Binding-site contacts:
Ligand atom C26 contacts residue GLU324 of chain 1.A at 3.5 Å.
Ligand atom C04 contacts residue TYR438 of chain 1.A at 3.4 Å (hydrophobic).
Ligand atom C07 contacts residue TYR438 of chain 1.A at 3.6 Å (hydrophobic).
Ligand atom C5' contacts residue HEM1 of chain 1.C at 3.2 Å.
Ligand atom C2' contacts residue TRP410 of chain 1.A at 3.3 Å (hydrophobic).
Ligand atom C21 contacts residue GLU324 of chain 1.A at 3.7 Å.
Ligand atom C24 contacts residue TRP319 of chain 1.A at 3.5 Å (hydrophobic).
Ligand atom C03 contacts residue TYR438 of chain 1.A at 3.3 Å (hydrophobic).
Ligand atom N02 contacts residue ARG146 of chain 1.A at 3.5 Å (salt-bridge).
Ligand atom C25 contacts residue HEM1 of chain 1.C at 3.5 Å.
Ligand atom N02 contacts residue HEM1 of chain 1.C at 2.9 Å (h-bond).
Ligand atom N12 contacts residue GLU324 of chain 1.A at 2.8 Å (salt-bridge).
Ligand atom N01 contacts residue HEM1 of chain 1.C at 2.6 Å (h-bond).
Ligand atom C11 contacts residue GLN210 of chain 1.A at 3.4 Å.
Ligand atom C15 contacts residue GLU324 of chain 1.A at 3.3 Å.
Ligand atom N1' contacts residue H4B1 of chain 1.D at 2.8 Å (h-bond).
Ligand atom C10 contacts residue HEM1 of chain 1.C at 3.6 Å.
Ligand atom C13 contacts residue GLU324 of chain 1.A at 3.5 Å.
Ligand atom CL23 contacts residue GLY318 of chain 1.A at 3.6 Å.
Ligand atom C24 contacts residue HEM1 of chain 1.C at 3.4 Å.
Ligand atom C5' contacts residue H4B1 of chain 1.D at 3.5 Å.
Ligand atom C2' contacts residue HEM1 of chain 1.C at 3.4 Å.
Ligand atom C14 contacts residue GLU324 of chain 1.A at 2.9 Å.
Ligand atom C06 contacts residue HEM1 of chain 1.C at 3.5 Å.
Ligand atom CL23 contacts residue HEM1 of chain 1.C at 3.6 Å.
Ligand atom C15 contacts residue PRO297 of chain 1.A at 3.7 Å (hydrophobic).
Ligand atom C02 contacts residue HEM1 of chain 1.C at 3.5 Å.
Ligand atom C10 contacts residue GLU324 of chain 1.A at 3.3 Å.
Ligand atom C02 contacts residue TYR438 of chain 1.A at 3.4 Å (hydrophobic).
Ligand atom C11 contacts residue GLU324 of chain 1.A at 3.1 Å.
Ligand atom C03 contacts residue VAL67 of chain 1.A at 3.6 Å (hydrophobic).
Ligand atom C25 contacts residue TRP319 of chain 1.A at 3.0 Å (hydrophobic).
Ligand atom N1' contacts residue HEM1 of chain 1.C at 2.6 Å (h-bond).
Ligand atom C08 contacts residue HEM1 of chain 1.C at 3.5 Å.
Ligand atom CL23 contacts residue PHE316 of chain 1.A at 3.5 Å.
Ligand atom C2' contacts residue H4B1 of chain 1.D at 3.6 Å.
Ligand atom N12 contacts residue HEM1 of chain 1.C at 3.1 Å (h-bond).
Ligand atom C3' contacts residue GOL1 of chain 1.G at 3.5 Å.
Ligand atom C05 contacts residue TYR438 of chain 1.A at 3.7 Å (hydrophobic).
Ligand atom O09 contacts residue HEM1 of chain 1.C at 3.3 Å (h-bond).

A protein and the small-molecule ligand that binds it are described below.
Small molecule (SMILES): Cc1cc(N)nc(C[C@@H]2CNC[C@@H]2OCCN[C@@H]2C[C@H]2c2cccc(Cl)c2)c1

Sequence of chain 1.B:
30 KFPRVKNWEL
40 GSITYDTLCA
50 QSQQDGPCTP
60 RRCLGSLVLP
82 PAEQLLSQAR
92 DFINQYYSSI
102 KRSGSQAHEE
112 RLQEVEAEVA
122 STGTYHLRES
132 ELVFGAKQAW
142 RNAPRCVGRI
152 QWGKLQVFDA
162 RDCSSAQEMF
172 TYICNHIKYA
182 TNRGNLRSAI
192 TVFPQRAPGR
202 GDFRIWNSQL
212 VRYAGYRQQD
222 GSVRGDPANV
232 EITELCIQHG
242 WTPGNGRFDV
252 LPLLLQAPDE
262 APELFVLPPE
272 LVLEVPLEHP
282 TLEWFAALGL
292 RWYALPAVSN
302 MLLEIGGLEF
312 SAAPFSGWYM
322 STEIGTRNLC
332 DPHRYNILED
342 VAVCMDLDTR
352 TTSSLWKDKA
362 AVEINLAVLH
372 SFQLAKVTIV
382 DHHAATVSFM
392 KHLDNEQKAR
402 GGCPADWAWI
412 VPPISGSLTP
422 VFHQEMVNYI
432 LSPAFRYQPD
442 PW

Sequence of chain 1.A:
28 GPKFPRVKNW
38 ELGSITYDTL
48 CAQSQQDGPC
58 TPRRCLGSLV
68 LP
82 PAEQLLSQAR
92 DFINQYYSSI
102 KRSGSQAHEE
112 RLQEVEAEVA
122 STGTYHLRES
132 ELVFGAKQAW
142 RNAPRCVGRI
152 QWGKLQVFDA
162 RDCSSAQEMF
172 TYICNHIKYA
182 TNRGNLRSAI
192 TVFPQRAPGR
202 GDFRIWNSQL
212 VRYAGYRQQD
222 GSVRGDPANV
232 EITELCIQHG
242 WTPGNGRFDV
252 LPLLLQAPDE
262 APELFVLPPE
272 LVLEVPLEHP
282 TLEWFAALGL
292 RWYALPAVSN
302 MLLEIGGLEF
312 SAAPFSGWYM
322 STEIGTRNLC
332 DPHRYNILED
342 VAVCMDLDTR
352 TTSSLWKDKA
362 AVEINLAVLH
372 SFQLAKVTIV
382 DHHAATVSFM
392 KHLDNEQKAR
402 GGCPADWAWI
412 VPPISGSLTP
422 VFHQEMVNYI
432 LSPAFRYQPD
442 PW